Sequence of chain 3.A:
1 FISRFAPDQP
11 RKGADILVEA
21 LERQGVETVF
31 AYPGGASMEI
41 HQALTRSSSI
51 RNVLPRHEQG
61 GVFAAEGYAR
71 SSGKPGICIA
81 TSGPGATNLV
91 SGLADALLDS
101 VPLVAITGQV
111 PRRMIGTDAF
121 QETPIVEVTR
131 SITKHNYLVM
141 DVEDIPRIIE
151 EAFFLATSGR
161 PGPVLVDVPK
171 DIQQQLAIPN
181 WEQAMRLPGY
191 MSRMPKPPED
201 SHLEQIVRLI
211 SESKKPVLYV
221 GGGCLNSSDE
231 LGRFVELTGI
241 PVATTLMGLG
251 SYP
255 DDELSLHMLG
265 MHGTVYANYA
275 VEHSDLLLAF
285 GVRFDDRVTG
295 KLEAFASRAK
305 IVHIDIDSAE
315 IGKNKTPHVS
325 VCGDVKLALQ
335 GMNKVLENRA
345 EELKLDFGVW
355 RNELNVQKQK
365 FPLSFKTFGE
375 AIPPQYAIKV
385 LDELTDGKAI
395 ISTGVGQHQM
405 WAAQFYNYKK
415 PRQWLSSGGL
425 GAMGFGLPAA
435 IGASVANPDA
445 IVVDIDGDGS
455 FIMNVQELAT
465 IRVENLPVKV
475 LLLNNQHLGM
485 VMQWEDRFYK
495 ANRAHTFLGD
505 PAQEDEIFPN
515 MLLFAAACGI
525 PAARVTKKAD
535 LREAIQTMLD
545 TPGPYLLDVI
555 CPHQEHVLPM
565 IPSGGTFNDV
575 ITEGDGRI

Binding-site contacts:
Ligand atom C14 contacts residue TRP488 of chain 2.A at 3.6 Å (hydrophobic).
Ligand atom C14 contacts residue ARG291 of chain 2.A at 3.6 Å.
Ligand atom C20 contacts residue TRP488 of chain 2.A at 3.5 Å (hydrophobic).
Ligand atom N16 contacts residue TRP488 of chain 2.A at 3.4 Å.
Ligand atom O15 contacts residue SER567 of chain 2.A at 3.2 Å (h-bond).
Ligand atom C5 contacts residue VAL110 of chain 3.A at 3.9 Å (hydrophobic).
Ligand atom C6 contacts residue VAL110 of chain 3.A at 3.6 Å (hydrophobic).
Ligand atom O9 contacts residue LYS170 of chain 3.A at 3.1 Å.
Ligand atom N16 contacts residue LYS170 of chain 3.A at 3.5 Å (salt-bridge).
Ligand atom O12 contacts residue LYS170 of chain 3.A at 3.2 Å.
Ligand atom C21 contacts residue MET484 of chain 2.A at 3.6 Å (hydrophobic).
Ligand atom C3 contacts residue ARG291 of chain 2.A at 3.6 Å.
Ligand atom C5 contacts residue PHE120 of chain 3.A at 3.4 Å (hydrophobic).
Ligand atom C4 contacts residue MET114 of chain 3.A at 3.5 Å (hydrophobic).
Ligand atom C3 contacts residue SER567 of chain 2.A at 3.7 Å.
Ligand atom N17 contacts residue ARG291 of chain 2.A at 2.8 Å (salt-bridge).
Ligand atom C23 contacts residue TRP488 of chain 2.A at 3.6 Å (hydrophobic).
Ligand atom S10 contacts residue SER567 of chain 2.A at 3.7 Å.
Ligand atom O11 contacts residue SER567 of chain 2.A at 2.6 Å (h-bond).
Ligand atom O9 contacts residue GLY35 of chain 3.A at 3.8 Å.
Ligand atom N19 contacts residue GLY35 of chain 3.A at 3.5 Å.
Ligand atom O15 contacts residue TRP488 of chain 2.A at 3.7 Å.
Ligand atom C4 contacts residue ARG291 of chain 2.A at 3.5 Å.
Ligand atom C23 contacts residue PHE120 of chain 3.A at 3.9 Å (hydrophobic).
Ligand atom N13 contacts residue LYS170 of chain 3.A at 3.2 Å (salt-bridge).
Ligand atom O8 contacts residue ALA36 of chain 3.A at 3.4 Å.
Ligand atom C6 contacts residue PHE120 of chain 3.A at 3.2 Å (hydrophobic).
Ligand atom C23 contacts residue ARG291 of chain 2.A at 3.3 Å.
Ligand atom C22 contacts residue TRP488 of chain 2.A at 3.4 Å (hydrophobic).
Ligand atom C4 contacts residue ASP290 of chain 2.A at 3.3 Å.
Ligand atom N19 contacts residue TRP488 of chain 2.A at 3.4 Å.
Ligand atom O15 contacts residue ARG291 of chain 2.A at 2.5 Å (salt-bridge).
Ligand atom C21 contacts residue TRP488 of chain 2.A at 3.5 Å (hydrophobic).
Ligand atom C14 contacts residue LYS170 of chain 3.A at 3.9 Å.
Ligand atom C18 contacts residue ARG291 of chain 2.A at 3.9 Å.
Ligand atom N17 contacts residue TRP488 of chain 2.A at 3.4 Å.
Ligand atom O8 contacts residue SER82 of chain 3.A at 3.9 Å.
Ligand atom C5 contacts residue ARG291 of chain 2.A at 3.9 Å.
Ligand atom O12 contacts residue PRO111 of chain 3.A at 3.3 Å.
Ligand atom C18 contacts residue TRP488 of chain 2.A at 3.4 Å (hydrophobic).

A protein and the small-molecule ligand that binds it are described below.
Small molecule (SMILES): Cc1ccnc(NC(=O)NS(=O)(=O)c2ccccc2[N+](=O)[O-])n1

Sequence of chain 2.A:
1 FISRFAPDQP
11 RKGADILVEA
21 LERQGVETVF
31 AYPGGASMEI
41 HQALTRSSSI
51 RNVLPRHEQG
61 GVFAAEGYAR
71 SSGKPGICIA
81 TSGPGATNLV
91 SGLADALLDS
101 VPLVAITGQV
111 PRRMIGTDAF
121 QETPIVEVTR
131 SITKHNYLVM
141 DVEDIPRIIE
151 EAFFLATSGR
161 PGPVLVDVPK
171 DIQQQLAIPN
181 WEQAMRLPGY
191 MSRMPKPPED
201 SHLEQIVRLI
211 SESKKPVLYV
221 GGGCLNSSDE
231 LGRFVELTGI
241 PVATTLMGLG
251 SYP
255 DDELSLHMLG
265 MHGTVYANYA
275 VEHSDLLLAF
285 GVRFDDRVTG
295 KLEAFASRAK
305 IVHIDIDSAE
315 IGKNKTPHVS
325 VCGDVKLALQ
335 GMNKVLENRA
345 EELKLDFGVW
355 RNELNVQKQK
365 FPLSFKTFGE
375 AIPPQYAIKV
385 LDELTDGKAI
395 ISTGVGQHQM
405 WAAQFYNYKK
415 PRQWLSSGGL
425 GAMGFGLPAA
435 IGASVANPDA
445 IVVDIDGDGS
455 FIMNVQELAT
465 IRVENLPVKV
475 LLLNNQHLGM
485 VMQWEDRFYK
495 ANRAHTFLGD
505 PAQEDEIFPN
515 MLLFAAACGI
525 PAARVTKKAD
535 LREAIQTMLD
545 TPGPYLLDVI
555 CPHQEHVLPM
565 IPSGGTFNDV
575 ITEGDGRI